Binding-site contacts:
Ligand atom O3 contacts residue SER256 of chain 1.C at 4.4 Å.
Ligand atom C5 contacts residue SER256 of chain 1.C at 4.1 Å.
Ligand atom C7 contacts residue SER255 of chain 1.C at 3.7 Å.
Ligand atom C3 contacts residue ASN253 of chain 1.C at 3.9 Å.
Ligand atom C8 contacts residue ASN253 of chain 1.C at 4.4 Å.
Ligand atom C5 contacts residue ASN253 of chain 1.C at 3.5 Å.
Ligand atom N2 contacts residue SER256 of chain 1.C at 4.1 Å.
Ligand atom C4 contacts residue SER256 of chain 1.C at 3.6 Å.
Ligand atom O4 contacts residue SER256 of chain 1.C at 3.1 Å (h-bond).
Ligand atom O5 contacts residue ASN253 of chain 1.C at 2.3 Å (h-bond).
Ligand atom C1 contacts residue ASN253 of chain 1.C at 1.4 Å.
Ligand atom C3 contacts residue SER256 of chain 1.C at 3.3 Å.
Ligand atom N2 contacts residue SER255 of chain 1.C at 3.3 Å (h-bond).
Ligand atom C8 contacts residue SER255 of chain 1.C at 3.2 Å.
Ligand atom C2 contacts residue ASN253 of chain 1.C at 2.7 Å.
Ligand atom C2 contacts residue SER256 of chain 1.C at 3.8 Å.
Ligand atom C7 contacts residue ASN253 of chain 1.C at 3.8 Å.
Ligand atom C2 contacts residue SER255 of chain 1.C at 4.5 Å.
Ligand atom N2 contacts residue ASN253 of chain 1.C at 3.1 Å (h-bond).
Ligand atom O5 contacts residue SER256 of chain 1.C at 4.3 Å.
Ligand atom C4 contacts residue ASN253 of chain 1.C at 4.2 Å.
Ligand atom O7 contacts residue ASN253 of chain 1.C at 4.1 Å.
Ligand atom C1 contacts residue SER256 of chain 1.C at 3.6 Å.

Sequence of chain 1.C:
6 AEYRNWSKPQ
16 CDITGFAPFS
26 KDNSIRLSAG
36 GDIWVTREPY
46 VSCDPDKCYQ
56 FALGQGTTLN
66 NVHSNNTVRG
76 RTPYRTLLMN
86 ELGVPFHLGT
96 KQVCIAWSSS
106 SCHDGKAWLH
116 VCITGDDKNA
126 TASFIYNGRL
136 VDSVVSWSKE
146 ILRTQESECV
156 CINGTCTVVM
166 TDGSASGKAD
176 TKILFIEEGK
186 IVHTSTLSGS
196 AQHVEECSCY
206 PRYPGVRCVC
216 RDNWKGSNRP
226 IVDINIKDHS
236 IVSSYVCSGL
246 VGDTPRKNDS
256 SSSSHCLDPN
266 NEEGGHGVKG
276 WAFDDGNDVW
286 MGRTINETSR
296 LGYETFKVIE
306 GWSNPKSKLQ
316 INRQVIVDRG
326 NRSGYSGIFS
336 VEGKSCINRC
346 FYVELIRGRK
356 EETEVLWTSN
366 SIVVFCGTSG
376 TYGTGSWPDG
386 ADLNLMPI

The protein below binds the small molecule below.
Small molecule (SMILES): CC(=O)N[C@@H]1[C@@H](O)[C@H](O)[C@@H](CO)O[C@H]1O